Sequence of chain 1.B:
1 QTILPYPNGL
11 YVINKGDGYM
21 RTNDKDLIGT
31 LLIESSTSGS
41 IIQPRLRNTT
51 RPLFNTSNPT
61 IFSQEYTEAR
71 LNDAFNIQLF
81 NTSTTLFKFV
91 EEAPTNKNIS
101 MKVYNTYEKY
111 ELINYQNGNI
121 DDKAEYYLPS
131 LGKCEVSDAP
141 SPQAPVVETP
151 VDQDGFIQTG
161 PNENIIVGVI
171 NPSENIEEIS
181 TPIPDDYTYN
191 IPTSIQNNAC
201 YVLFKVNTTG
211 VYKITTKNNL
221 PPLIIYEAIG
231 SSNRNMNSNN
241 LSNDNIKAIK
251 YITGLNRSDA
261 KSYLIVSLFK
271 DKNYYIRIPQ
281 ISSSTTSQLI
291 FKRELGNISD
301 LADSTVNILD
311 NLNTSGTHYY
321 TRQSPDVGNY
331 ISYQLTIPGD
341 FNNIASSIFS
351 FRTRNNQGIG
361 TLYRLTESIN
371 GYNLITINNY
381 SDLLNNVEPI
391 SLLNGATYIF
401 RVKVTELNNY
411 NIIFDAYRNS

Binding-site contacts:
Ligand atom O5 contacts residue ARG257 of chain 1.B at 3.1 Å (salt-bridge).
Ligand atom C5 contacts residue TYR319 of chain 1.B at 3.4 Å (hydrophobic).
Ligand atom C9 contacts residue ASP310 of chain 1.B at 3.7 Å.
Ligand atom C8 contacts residue ARG257 of chain 1.B at 3.7 Å.
Ligand atom C5 contacts residue ARG257 of chain 1.B at 3.5 Å.
Ligand atom O9 contacts residue ASP310 of chain 1.B at 2.7 Å (salt-bridge).
Ligand atom N2 contacts residue ARG257 of chain 1.B at 3.3 Å.
Ligand atom O3 contacts residue ARG257 of chain 1.B at 3.7 Å.
Ligand atom C4 contacts residue ARG257 of chain 1.B at 3.8 Å.
Ligand atom O1A contacts residue THR321 of chain 1.B at 3.0 Å (h-bond).
Ligand atom O9 contacts residue ARG322 of chain 1.B at 3.0 Å (salt-bridge).
Ligand atom N5 contacts residue TYR319 of chain 1.B at 2.7 Å (h-bond).
Ligand atom C8 contacts residue ASN117 of chain 1.B at 3.7 Å.
Ligand atom C1 contacts residue THR321 of chain 1.B at 3.7 Å.
Ligand atom O10 contacts residue ASN311 of chain 1.B at 3.1 Å (h-bond).
Ligand atom C8 contacts residue ASP259 of chain 1.B at 3.7 Å.
Ligand atom C6 contacts residue TYR319 of chain 1.B at 3.6 Å (hydrophobic).
Ligand atom O6 contacts residue ARG257 of chain 1.B at 3.6 Å.
Ligand atom O1B contacts residue ARG257 of chain 1.B at 3.7 Å.
Ligand atom O1B contacts residue THR321 of chain 1.B at 3.0 Å (h-bond).
Ligand atom C11 contacts residue HIS318 of chain 1.B at 3.8 Å.
Ligand atom O7 contacts residue SER258 of chain 1.B at 3.0 Å (h-bond).
Ligand atom O1B contacts residue TYR320 of chain 1.B at 3.6 Å.
Ligand atom C11 contacts residue TYR319 of chain 1.B at 3.8 Å (hydrophobic).
Ligand atom C1 contacts residue ARG257 of chain 1.B at 3.1 Å.
Ligand atom O9 contacts residue TYR320 of chain 1.B at 3.8 Å.
Ligand atom C7 contacts residue SER258 of chain 1.B at 3.6 Å.
Ligand atom C9 contacts residue ASP259 of chain 1.B at 3.4 Å.
Ligand atom C4 contacts residue TYR319 of chain 1.B at 3.4 Å (hydrophobic).
Ligand atom O8 contacts residue ARG322 of chain 1.B at 2.9 Å (salt-bridge).
Ligand atom C10 contacts residue TYR319 of chain 1.B at 3.7 Å (hydrophobic).
Ligand atom C9 contacts residue ARG322 of chain 1.B at 3.7 Å.
Ligand atom O10 contacts residue ASP310 of chain 1.B at 3.6 Å.
Ligand atom O3 contacts residue ASP259 of chain 1.B at 3.9 Å.
Ligand atom C7 contacts residue ARG257 of chain 1.B at 3.7 Å.
Ligand atom O7 contacts residue ASP310 of chain 1.B at 3.3 Å (salt-bridge).
Ligand atom O4 contacts residue ARG257 of chain 1.B at 3.5 Å (salt-bridge).
Ligand atom C2 contacts residue ARG257 of chain 1.B at 3.7 Å.
Ligand atom C3 contacts residue ARG257 of chain 1.B at 3.0 Å.
Ligand atom O8 contacts residue ASP259 of chain 1.B at 3.8 Å.

A protein and the small-molecule ligand that binds it are described below.
Small molecule (SMILES): CC(=O)N[C@@H]1[C@@H](O)[C@H](O[C@@H]2O[C@H](CO[C@]3(C(=O)O)C[C@H](O)[C@@H](NC(C)=O)[C@H]([C@H](O)[C@H](O)CO)O3)[C@H](O)[C@H](O)[C@H]2O)[C@@H](CO)O[C@H]1O